Sequence of chain 1.G:
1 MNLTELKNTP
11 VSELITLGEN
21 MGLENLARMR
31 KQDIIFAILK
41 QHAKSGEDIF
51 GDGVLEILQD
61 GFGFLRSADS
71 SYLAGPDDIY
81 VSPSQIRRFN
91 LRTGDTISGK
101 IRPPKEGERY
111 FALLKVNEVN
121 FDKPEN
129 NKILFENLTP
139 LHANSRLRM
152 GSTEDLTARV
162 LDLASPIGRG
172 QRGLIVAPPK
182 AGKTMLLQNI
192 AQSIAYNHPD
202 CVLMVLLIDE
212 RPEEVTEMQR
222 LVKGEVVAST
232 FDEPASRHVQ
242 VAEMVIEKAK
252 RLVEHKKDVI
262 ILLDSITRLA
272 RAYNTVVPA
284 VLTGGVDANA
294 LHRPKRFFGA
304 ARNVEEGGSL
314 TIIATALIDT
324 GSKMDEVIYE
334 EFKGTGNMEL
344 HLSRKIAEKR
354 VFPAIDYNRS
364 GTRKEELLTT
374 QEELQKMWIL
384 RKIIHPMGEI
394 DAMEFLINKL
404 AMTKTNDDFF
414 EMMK

Binding-site contacts:
Ligand atom C5' contacts residue PHE62 of chain 1.G at 4.2 Å (hydrophobic).
Ligand atom O4' contacts residue PHE64 of chain 1.G at 4.2 Å.
Ligand atom O2' contacts residue GLU108 of chain 1.G at 3.5 Å.
Ligand atom C5 contacts residue LYS105 of chain 1.G at 3.9 Å.
Ligand atom C2' contacts residue GLU108 of chain 1.G at 3.8 Å.
Ligand atom O4 contacts residue LYS105 of chain 1.G at 3.0 Å (salt-bridge).
Ligand atom C1' contacts residue TYR80 of chain 1.G at 3.5 Å (hydrophobic).
Ligand atom O3' contacts residue ARG109 of chain 1.G at 4.3 Å.
Ligand atom C4 contacts residue TYR110 of chain 1.G at 4.2 Å (hydrophobic).
Ligand atom C6 contacts residue PHE64 of chain 1.G at 3.6 Å (hydrophobic).
Ligand atom O2 contacts residue SER82 of chain 1.G at 4.0 Å.
Ligand atom C3' contacts residue ARG109 of chain 1.G at 4.1 Å.
Ligand atom C4 contacts residue ARG102 of chain 1.G at 3.9 Å.
Ligand atom C5' contacts residue PHE64 of chain 1.G at 4.2 Å (hydrophobic).
Ligand atom OP1 contacts residue TYR80 of chain 1.G at 3.8 Å.
Ligand atom C2 contacts residue ARG102 of chain 1.G at 3.2 Å.
Ligand atom N4 contacts residue ARG66 of chain 1.G at 4.2 Å.
Ligand atom O4' contacts residue PHE62 of chain 1.G at 3.4 Å.
Ligand atom C1' contacts residue GLU108 of chain 1.G at 4.2 Å.
Ligand atom O4' contacts residue TYR80 of chain 1.G at 2.9 Å (h-bond).
Ligand atom OP1 contacts residue PHE62 of chain 1.G at 3.5 Å.
Ligand atom C2' contacts residue ARG109 of chain 1.G at 3.5 Å.
Ligand atom C5 contacts residue GLU108 of chain 1.G at 3.7 Å.
Ligand atom C4 contacts residue LYS105 of chain 1.G at 3.5 Å.
Ligand atom C4' contacts residue TYR80 of chain 1.G at 3.3 Å (hydrophobic).
Ligand atom O2 contacts residue ARG102 of chain 1.G at 3.4 Å (salt-bridge).
Ligand atom C5 contacts residue PHE64 of chain 1.G at 3.6 Å (hydrophobic).
Ligand atom O3' contacts residue TYR80 of chain 1.G at 3.8 Å.
Ligand atom C6 contacts residue TYR110 of chain 1.G at 3.4 Å (hydrophobic).
Ligand atom O2' contacts residue ARG109 of chain 1.G at 2.7 Å (salt-bridge).
Ligand atom N3 contacts residue ARG102 of chain 1.G at 3.2 Å (salt-bridge).
Ligand atom C5 contacts residue TYR110 of chain 1.G at 3.2 Å (hydrophobic).
Ligand atom N1 contacts residue ARG102 of chain 1.G at 3.8 Å.
Ligand atom C4' contacts residue PHE62 of chain 1.G at 3.9 Å (hydrophobic).
Ligand atom C6 contacts residue GLU108 of chain 1.G at 3.4 Å.
Ligand atom O2 contacts residue TYR80 of chain 1.G at 3.3 Å.
Ligand atom OP1 contacts residue PRO83 of chain 1.G at 3.8 Å.
Ligand atom C2 contacts residue TYR80 of chain 1.G at 4.2 Å (hydrophobic).
Ligand atom N1 contacts residue GLU108 of chain 1.G at 3.8 Å.
Ligand atom C3' contacts residue TYR80 of chain 1.G at 4.1 Å (hydrophobic).

The small molecule below binds the protein below.
Small molecule (SMILES): Nc1ccn([C@@H]2O[C@H](CO[P](=O)(O)O[C@H]3[C@@H](O)[C@H](n4ccc(=O)[nH]c4=O)O[C@@H]3COP(=O)=O)[C@@H](O)[C@H]2O)c(=O)n1